Binding-site contacts:
Ligand atom C8 contacts residue PRO235 of chain 1.A at 3.9 Å (hydrophobic).
Ligand atom C8 contacts residue ASN166 of chain 1.A at 2.7 Å.
Ligand atom O3 contacts residue ASN236 of chain 1.A at 3.4 Å (h-bond).
Ligand atom C8 contacts residue THR167 of chain 1.A at 4.3 Å.
Ligand atom C3 contacts residue ASN236 of chain 1.A at 3.8 Å.
Ligand atom N2 contacts residue ASN236 of chain 1.A at 3.3 Å (h-bond).
Ligand atom O7 contacts residue ASN165 of chain 1.A at 3.0 Å (h-bond).
Ligand atom N2 contacts residue ASN165 of chain 1.A at 2.6 Å (h-bond).
Ligand atom C2 contacts residue ASN236 of chain 1.A at 4.0 Å.
Ligand atom C7 contacts residue ASN236 of chain 1.A at 2.6 Å.
Ligand atom C7 contacts residue ASN166 of chain 1.A at 4.2 Å.
Ligand atom C4 contacts residue ASN165 of chain 1.A at 4.3 Å.
Ligand atom C1 contacts residue ASN165 of chain 1.A at 1.5 Å.
Ligand atom C7 contacts residue ASP237 of chain 1.A at 3.6 Å.
Ligand atom C3 contacts residue ASN165 of chain 1.A at 3.9 Å.
Ligand atom O7 contacts residue ASP237 of chain 1.A at 3.1 Å (salt-bridge).
Ligand atom C7 contacts residue ASN165 of chain 1.A at 2.6 Å.
Ligand atom C8 contacts residue ASN165 of chain 1.A at 2.8 Å.
Ligand atom O5 contacts residue ASN165 of chain 1.A at 2.5 Å (h-bond).
Ligand atom C5 contacts residue ASN165 of chain 1.A at 3.5 Å.
Ligand atom C8 contacts residue ASN236 of chain 1.A at 2.9 Å.
Ligand atom C2 contacts residue ASN165 of chain 1.A at 2.6 Å.
Ligand atom C8 contacts residue ASP237 of chain 1.A at 3.5 Å.
Ligand atom O7 contacts residue ASN236 of chain 1.A at 2.8 Å (h-bond).

A protein and the small-molecule ligand that binds it are described below.
Small molecule (SMILES): CC(=O)N[C@H]1[C@H](O[C@H]2[C@H](O)[C@@H](NC(C)=O)CO[C@@H]2CO)O[C@H](CO)[C@@H](O[C@H]2O[C@H](CO)[C@@H](O)[C@H](O)[C@@H]2O)[C@@H]1O

Sequence of chain 1.A:
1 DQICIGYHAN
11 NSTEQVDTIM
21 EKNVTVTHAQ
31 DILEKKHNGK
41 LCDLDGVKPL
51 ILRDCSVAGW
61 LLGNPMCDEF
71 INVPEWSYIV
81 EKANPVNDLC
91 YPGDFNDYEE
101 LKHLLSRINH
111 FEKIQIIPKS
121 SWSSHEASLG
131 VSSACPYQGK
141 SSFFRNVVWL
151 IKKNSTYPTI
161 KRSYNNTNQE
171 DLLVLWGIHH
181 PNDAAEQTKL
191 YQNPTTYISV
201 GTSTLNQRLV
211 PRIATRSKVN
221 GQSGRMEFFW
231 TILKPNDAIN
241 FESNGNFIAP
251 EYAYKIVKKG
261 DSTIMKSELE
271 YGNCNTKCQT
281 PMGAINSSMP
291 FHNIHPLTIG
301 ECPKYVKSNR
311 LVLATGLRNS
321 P